Sequence of chain 1.C:
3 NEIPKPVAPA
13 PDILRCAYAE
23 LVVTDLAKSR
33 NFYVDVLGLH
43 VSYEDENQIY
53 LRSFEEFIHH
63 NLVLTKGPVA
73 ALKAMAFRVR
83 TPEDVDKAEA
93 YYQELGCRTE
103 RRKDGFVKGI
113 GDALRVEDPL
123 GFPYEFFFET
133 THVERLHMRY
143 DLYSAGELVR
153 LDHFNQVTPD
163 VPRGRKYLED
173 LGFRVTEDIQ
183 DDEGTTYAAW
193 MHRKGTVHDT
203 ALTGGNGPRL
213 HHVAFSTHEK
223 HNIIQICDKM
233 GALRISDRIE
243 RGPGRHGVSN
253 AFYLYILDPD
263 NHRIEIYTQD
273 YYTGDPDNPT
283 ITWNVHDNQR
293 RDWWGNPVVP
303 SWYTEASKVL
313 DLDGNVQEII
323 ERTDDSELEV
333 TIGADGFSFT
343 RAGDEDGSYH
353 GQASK

The small molecule below binds the protein below.
Small molecule (SMILES): O=[N+]([O-])c1ccc(O)c(O)c1

Binding-site contacts:
Ligand atom C5 contacts residue TRP192 of chain 1.C at 3.6 Å (hydrophobic).
Ligand atom N9 contacts residue HIS248 of chain 1.C at 3.3 Å (h-bond).
Ligand atom O7 contacts residue TYR269 of chain 1.C at 3.4 Å.
Ligand atom O7 contacts residue HIS200 of chain 1.C at 3.0 Å (h-bond).
Ligand atom C3 contacts residue TYR257 of chain 1.C at 3.1 Å (hydrophobic).
Ligand atom C1 contacts residue FE21 of chain 1.N at 2.9 Å.
Ligand atom C6 contacts residue VAL250 of chain 1.C at 3.7 Å (hydrophobic).
Ligand atom O8 contacts residue FE21 of chain 1.N at 2.2 Å.
Ligand atom C2 contacts residue HIS248 of chain 1.C at 3.5 Å.
Ligand atom C3 contacts residue HIS248 of chain 1.C at 3.4 Å.
Ligand atom O11 contacts residue VAL250 of chain 1.C at 3.5 Å.
Ligand atom N9 contacts residue ARG293 of chain 1.C at 3.4 Å (salt-bridge).
Ligand atom O11 contacts residue ARG293 of chain 1.C at 3.3 Å.
Ligand atom O10 contacts residue HIS248 of chain 1.C at 3.4 Å (h-bond).
Ligand atom C3 contacts residue TRP192 of chain 1.C at 3.9 Å (hydrophobic).
Ligand atom C6 contacts residue SER251 of chain 1.C at 3.5 Å.
Ligand atom O7 contacts residue GLU267 of chain 1.C at 3.0 Å (salt-bridge).
Ligand atom C2 contacts residue TYR257 of chain 1.C at 2.9 Å (hydrophobic).
Ligand atom O10 contacts residue ARG293 of chain 1.C at 3.1 Å (salt-bridge).
Ligand atom C5 contacts residue VAL250 of chain 1.C at 3.1 Å (hydrophobic).
Ligand atom C5 contacts residue HIS248 of chain 1.C at 3.5 Å.
Ligand atom C5 contacts residue SER251 of chain 1.C at 3.9 Å.
Ligand atom C2 contacts residue GLU267 of chain 1.C at 3.8 Å.
Ligand atom C1 contacts residue HIS248 of chain 1.C at 3.5 Å.
Ligand atom C6 contacts residue TRP192 of chain 1.C at 3.3 Å (hydrophobic).
Ligand atom O8 contacts residue HIS214 of chain 1.C at 2.9 Å.
Ligand atom C4 contacts residue HIS248 of chain 1.C at 3.3 Å.
Ligand atom O7 contacts residue FE21 of chain 1.N at 2.1 Å.
Ligand atom C2 contacts residue FE21 of chain 1.N at 2.9 Å.
Ligand atom O8 contacts residue GLU267 of chain 1.C at 3.1 Å (salt-bridge).
Ligand atom C6 contacts residue HIS248 of chain 1.C at 3.5 Å.
Ligand atom O10 contacts residue ARG243 of chain 1.C at 3.5 Å (salt-bridge).
Ligand atom C1 contacts residue TRP192 of chain 1.C at 3.6 Å (hydrophobic).
Ligand atom O11 contacts residue HIS248 of chain 1.C at 3.3 Å (h-bond).
Ligand atom O8 contacts residue TYR257 of chain 1.C at 2.5 Å (h-bond).
Ligand atom C1 contacts residue GLU267 of chain 1.C at 3.7 Å.
Ligand atom C4 contacts residue TRP192 of chain 1.C at 3.5 Å (hydrophobic).
Ligand atom O11 contacts residue ARG292 of chain 1.C at 3.2 Å (salt-bridge).
Ligand atom O7 contacts residue HIS155 of chain 1.C at 3.0 Å (h-bond).
Ligand atom C1 contacts residue HIS200 of chain 1.C at 3.8 Å.